The protein below binds the small molecule below.
Small molecule (SMILES): CC(=O)N[C@H]1[C@H](O[C@H]2[C@H](O)[C@@H](NC(C)=O)CO[C@@H]2CO)O[C@H](CO)[C@@H](O)[C@@H]1O

Binding-site contacts:
Ligand atom C8 contacts residue ALA708 of chain 1.B at 4.0 Å (hydrophobic).
Ligand atom C1 contacts residue ASN1076 of chain 1.B at 1.4 Å.
Ligand atom C7 contacts residue ASN1076 of chain 1.B at 3.3 Å.
Ligand atom C7 contacts residue ALA708 of chain 1.B at 4.0 Å (hydrophobic).
Ligand atom C8 contacts residue ASN1076 of chain 1.B at 4.2 Å.
Ligand atom C4 contacts residue ASN1076 of chain 1.B at 4.2 Å.
Ligand atom C5 contacts residue ASN1076 of chain 1.B at 3.7 Å.
Ligand atom O7 contacts residue ALA708 of chain 1.B at 4.0 Å.
Ligand atom O7 contacts residue ASN1076 of chain 1.B at 3.3 Å (h-bond).
Ligand atom C5 contacts residue ALA708 of chain 1.B at 3.6 Å (hydrophobic).
Ligand atom C6 contacts residue ALA708 of chain 1.B at 3.9 Å (hydrophobic).
Ligand atom C3 contacts residue ASN1076 of chain 1.B at 3.8 Å.
Ligand atom C8 contacts residue LYS1075 of chain 1.B at 4.1 Å.
Ligand atom N2 contacts residue ASN1076 of chain 1.B at 2.9 Å (h-bond).
Ligand atom O7 contacts residue SER706 of chain 1.B at 4.2 Å.
Ligand atom C2 contacts residue ASN1076 of chain 1.B at 2.4 Å.
Ligand atom O4 contacts residue ALA708 of chain 1.B at 4.1 Å.
Ligand atom O5 contacts residue ASN1076 of chain 1.B at 2.4 Å (h-bond).
Ligand atom C8 contacts residue GLU1074 of chain 1.B at 3.5 Å.
Ligand atom C4 contacts residue ALA708 of chain 1.B at 4.4 Å (hydrophobic).

Sequence of chain 1.B:
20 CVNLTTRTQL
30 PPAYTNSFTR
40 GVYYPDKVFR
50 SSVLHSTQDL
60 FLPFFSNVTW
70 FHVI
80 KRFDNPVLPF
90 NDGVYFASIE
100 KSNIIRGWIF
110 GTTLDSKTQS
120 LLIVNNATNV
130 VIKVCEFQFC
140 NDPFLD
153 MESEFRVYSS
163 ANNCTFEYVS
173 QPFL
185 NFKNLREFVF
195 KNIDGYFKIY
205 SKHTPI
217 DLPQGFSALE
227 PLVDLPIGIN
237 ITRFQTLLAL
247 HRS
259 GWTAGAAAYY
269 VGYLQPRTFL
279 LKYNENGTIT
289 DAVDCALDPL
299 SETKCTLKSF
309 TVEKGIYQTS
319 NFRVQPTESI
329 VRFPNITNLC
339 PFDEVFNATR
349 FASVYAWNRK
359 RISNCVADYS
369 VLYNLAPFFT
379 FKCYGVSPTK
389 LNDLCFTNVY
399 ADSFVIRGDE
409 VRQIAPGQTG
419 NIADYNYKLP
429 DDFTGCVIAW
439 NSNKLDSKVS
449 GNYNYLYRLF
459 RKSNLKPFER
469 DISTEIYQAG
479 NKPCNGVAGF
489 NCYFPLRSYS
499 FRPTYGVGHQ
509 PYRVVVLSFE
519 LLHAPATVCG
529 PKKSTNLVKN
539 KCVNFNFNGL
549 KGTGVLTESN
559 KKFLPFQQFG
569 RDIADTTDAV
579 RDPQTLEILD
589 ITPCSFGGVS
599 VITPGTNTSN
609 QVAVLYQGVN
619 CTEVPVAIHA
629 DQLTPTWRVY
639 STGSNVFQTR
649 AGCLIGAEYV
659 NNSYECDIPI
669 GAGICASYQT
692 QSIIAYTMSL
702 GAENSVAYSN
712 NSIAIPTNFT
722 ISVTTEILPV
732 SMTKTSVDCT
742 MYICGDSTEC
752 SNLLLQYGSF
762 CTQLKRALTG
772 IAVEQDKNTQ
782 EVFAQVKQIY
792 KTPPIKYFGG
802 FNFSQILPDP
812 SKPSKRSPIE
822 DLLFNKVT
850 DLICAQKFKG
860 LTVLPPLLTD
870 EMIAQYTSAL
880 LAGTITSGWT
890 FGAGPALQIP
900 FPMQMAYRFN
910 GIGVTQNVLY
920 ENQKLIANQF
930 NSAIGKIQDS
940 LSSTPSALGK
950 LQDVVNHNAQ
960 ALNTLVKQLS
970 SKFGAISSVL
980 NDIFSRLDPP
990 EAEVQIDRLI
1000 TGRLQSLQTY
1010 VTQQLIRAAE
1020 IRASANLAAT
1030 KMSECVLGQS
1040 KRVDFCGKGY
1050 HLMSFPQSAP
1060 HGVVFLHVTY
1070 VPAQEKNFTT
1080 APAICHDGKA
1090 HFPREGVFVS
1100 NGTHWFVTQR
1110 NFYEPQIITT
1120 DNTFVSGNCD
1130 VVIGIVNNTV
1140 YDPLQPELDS